Sequence of chain 1.C:
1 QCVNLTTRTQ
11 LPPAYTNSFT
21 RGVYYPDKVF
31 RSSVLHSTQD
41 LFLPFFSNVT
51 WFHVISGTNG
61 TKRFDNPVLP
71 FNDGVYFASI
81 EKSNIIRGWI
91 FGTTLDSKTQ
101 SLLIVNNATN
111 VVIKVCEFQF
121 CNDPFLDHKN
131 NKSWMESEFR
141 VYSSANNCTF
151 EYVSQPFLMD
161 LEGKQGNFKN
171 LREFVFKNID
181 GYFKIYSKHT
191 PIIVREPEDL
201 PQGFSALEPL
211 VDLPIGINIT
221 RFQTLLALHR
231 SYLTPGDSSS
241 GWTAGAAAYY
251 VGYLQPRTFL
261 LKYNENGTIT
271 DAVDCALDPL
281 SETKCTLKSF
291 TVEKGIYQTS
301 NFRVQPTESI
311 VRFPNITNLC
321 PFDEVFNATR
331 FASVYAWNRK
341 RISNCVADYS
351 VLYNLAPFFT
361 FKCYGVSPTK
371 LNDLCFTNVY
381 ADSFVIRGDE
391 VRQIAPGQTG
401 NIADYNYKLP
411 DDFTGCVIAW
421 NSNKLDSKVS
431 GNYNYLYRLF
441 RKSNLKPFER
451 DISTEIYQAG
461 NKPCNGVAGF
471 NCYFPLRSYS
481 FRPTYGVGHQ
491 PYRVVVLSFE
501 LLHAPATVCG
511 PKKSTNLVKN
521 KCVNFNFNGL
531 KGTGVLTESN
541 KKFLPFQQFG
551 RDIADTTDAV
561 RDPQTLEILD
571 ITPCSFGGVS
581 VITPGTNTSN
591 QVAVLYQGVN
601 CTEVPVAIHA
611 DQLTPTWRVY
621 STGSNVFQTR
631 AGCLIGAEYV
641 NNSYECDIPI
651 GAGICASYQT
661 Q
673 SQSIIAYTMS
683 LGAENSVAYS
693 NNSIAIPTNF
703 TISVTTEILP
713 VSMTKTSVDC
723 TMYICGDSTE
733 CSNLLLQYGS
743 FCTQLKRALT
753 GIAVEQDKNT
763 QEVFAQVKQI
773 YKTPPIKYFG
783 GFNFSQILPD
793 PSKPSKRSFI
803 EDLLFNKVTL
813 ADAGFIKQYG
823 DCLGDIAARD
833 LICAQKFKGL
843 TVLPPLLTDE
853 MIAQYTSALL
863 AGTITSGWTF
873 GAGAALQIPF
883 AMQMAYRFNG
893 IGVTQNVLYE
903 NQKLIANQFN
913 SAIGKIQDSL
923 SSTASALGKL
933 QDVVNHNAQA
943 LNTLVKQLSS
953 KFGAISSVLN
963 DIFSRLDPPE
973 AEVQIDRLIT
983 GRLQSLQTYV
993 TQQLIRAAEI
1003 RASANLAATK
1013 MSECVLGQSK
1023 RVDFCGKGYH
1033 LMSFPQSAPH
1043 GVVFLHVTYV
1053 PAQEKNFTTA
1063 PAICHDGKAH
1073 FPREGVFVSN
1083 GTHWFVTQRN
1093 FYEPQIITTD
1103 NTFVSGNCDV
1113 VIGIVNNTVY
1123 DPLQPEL

The small molecule below binds the protein below.
Small molecule (SMILES): CC(=O)N[C@@H]1[C@@H](O)[C@H](O)[C@@H](CO)O[C@H]1O

Sequence of chain 1.B:
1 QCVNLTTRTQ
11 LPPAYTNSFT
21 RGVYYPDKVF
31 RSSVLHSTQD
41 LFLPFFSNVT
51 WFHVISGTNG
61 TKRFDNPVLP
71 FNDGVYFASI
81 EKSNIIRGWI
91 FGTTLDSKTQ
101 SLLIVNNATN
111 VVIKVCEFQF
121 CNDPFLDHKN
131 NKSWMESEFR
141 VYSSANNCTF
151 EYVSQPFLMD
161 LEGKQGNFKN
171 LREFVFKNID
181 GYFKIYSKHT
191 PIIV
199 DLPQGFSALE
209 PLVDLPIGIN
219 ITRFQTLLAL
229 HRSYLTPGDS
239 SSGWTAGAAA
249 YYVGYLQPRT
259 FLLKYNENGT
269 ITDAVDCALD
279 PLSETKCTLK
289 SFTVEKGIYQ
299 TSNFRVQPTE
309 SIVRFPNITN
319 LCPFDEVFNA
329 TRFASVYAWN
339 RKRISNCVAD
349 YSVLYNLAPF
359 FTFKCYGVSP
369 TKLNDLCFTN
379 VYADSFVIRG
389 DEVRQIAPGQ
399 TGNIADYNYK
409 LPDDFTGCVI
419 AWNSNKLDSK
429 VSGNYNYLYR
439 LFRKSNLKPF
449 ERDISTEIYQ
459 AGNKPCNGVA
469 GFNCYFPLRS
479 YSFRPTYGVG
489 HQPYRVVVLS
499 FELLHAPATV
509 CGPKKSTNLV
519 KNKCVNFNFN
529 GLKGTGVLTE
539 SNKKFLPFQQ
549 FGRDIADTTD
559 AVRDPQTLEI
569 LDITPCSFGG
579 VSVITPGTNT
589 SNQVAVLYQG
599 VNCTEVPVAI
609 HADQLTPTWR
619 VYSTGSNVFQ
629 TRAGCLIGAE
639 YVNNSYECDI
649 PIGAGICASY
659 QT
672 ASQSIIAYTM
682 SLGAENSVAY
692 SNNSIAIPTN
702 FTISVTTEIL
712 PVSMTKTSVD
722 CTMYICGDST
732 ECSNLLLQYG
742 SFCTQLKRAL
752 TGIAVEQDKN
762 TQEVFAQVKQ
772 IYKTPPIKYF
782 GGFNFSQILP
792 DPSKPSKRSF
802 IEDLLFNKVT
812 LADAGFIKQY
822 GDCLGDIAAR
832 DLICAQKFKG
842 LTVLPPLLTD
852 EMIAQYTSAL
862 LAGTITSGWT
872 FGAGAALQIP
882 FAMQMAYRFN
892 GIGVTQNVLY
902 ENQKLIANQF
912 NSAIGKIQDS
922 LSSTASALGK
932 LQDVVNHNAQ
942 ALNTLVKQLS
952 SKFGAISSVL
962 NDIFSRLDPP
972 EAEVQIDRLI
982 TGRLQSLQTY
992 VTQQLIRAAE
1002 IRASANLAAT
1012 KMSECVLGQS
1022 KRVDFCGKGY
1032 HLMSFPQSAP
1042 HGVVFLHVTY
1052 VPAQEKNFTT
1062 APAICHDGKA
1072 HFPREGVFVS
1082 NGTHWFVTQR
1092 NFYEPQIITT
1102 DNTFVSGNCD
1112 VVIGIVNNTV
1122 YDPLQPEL

Binding-site contacts:
Ligand atom C2 contacts residue ASN266 of chain 1.C at 2.5 Å.
Ligand atom O3 contacts residue GLU265 of chain 1.C at 3.4 Å (salt-bridge).
Ligand atom C7 contacts residue LYS542 of chain 1.B at 3.5 Å.
Ligand atom O3 contacts residue ASN266 of chain 1.C at 4.2 Å.
Ligand atom C6 contacts residue ASN264 of chain 1.C at 3.2 Å.
Ligand atom C8 contacts residue LYS542 of chain 1.B at 3.5 Å.
Ligand atom C2 contacts residue GLU265 of chain 1.C at 4.0 Å.
Ligand atom C4 contacts residue ASN266 of chain 1.C at 4.2 Å.
Ligand atom O7 contacts residue ASN266 of chain 1.C at 3.0 Å (h-bond).
Ligand atom N2 contacts residue LYS542 of chain 1.B at 4.2 Å.
Ligand atom O3 contacts residue ASN264 of chain 1.C at 4.2 Å.
Ligand atom C1 contacts residue ASN264 of chain 1.C at 4.0 Å.
Ligand atom C6 contacts residue ASN266 of chain 1.C at 4.3 Å.
Ligand atom C3 contacts residue GLU265 of chain 1.C at 4.2 Å.
Ligand atom O5 contacts residue ASN266 of chain 1.C at 2.4 Å (h-bond).
Ligand atom N2 contacts residue ASN266 of chain 1.C at 3.2 Å (h-bond).
Ligand atom O5 contacts residue ASN264 of chain 1.C at 2.8 Å (h-bond).
Ligand atom C3 contacts residue ASN266 of chain 1.C at 3.8 Å.
Ligand atom O6 contacts residue THR268 of chain 1.C at 3.4 Å.
Ligand atom O6 contacts residue ASN264 of chain 1.C at 4.0 Å.
Ligand atom O7 contacts residue LYS542 of chain 1.B at 3.6 Å (salt-bridge).
Ligand atom C1 contacts residue ASN266 of chain 1.C at 1.4 Å.
Ligand atom C5 contacts residue ASN266 of chain 1.C at 3.6 Å.
Ligand atom C5 contacts residue ASN264 of chain 1.C at 3.6 Å.
Ligand atom C7 contacts residue ASN266 of chain 1.C at 3.4 Å.
Ligand atom C6 contacts residue THR268 of chain 1.C at 3.9 Å.